Sequence of chain 2.B:
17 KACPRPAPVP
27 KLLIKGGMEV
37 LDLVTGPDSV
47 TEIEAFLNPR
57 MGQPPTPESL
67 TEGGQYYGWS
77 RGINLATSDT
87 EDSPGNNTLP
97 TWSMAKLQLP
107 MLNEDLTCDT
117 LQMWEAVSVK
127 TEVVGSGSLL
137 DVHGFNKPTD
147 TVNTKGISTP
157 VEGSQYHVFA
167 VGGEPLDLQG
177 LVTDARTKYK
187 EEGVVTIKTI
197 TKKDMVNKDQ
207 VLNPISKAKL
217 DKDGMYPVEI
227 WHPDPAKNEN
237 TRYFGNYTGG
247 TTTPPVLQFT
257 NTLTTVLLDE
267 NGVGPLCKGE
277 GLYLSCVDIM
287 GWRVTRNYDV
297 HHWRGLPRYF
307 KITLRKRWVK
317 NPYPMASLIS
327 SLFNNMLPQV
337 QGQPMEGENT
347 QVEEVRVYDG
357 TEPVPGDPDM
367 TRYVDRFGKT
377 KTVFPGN

A protein and the small-molecule ligand that binds it are described below.
Small molecule (SMILES): CC(=O)N[C@H]1[C@H]([C@H](O)[C@H](O)CO)O[C@@](O[C@H]2[C@@H](O)[C@@H](CO)O[C@@H](O[C@H]3[C@H](O)[C@@H](O)[C@H](O)O[C@@H]3CO)[C@@H]2O)(C(=O)O)C[C@@H]1O

Sequence of chain 2.A:
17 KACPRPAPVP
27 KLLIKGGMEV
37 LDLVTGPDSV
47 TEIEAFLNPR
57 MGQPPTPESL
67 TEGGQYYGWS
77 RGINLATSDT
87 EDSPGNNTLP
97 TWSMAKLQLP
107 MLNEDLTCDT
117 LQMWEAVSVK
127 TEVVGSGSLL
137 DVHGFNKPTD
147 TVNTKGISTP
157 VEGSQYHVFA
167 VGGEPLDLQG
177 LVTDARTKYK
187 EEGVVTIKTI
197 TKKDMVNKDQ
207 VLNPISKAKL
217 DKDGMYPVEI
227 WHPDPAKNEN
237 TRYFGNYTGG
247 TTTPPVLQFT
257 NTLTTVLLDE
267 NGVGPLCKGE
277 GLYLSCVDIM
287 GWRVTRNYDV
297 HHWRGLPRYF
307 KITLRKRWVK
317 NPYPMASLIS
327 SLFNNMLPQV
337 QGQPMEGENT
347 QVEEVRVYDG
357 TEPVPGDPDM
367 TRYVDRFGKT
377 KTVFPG

Binding-site contacts:
Ligand atom C2 contacts residue GLY78 of chain 2.A at 4.1 Å.
Ligand atom O1B contacts residue TYR72 of chain 2.A at 4.1 Å.
Ligand atom O4 contacts residue ASN80 of chain 2.A at 4.1 Å.
Ligand atom C3 contacts residue GLY78 of chain 2.A at 4.2 Å.
Ligand atom O8 contacts residue ARG77 of chain 2.A at 3.3 Å (salt-bridge).
Ligand atom C3 contacts residue VAL296 of chain 2.A at 3.4 Å (hydrophobic).
Ligand atom C4 contacts residue VAL296 of chain 2.A at 4.2 Å (hydrophobic).
Ligand atom O1A contacts residue TYR72 of chain 2.A at 3.7 Å.
Ligand atom O4 contacts residue ILE79 of chain 2.A at 3.7 Å.
Ligand atom O4 contacts residue TYR72 of chain 2.A at 4.2 Å.
Ligand atom C11 contacts residue ASP85 of chain 2.B at 3.5 Å.
Ligand atom C1 contacts residue TYR72 of chain 2.A at 4.1 Å (hydrophobic).
Ligand atom O1A contacts residue ARG77 of chain 2.A at 3.1 Å.
Ligand atom O6 contacts residue ASN93 of chain 2.A at 2.9 Å (h-bond).
Ligand atom O10 contacts residue ASN293 of chain 2.A at 4.3 Å.
Ligand atom O1A contacts residue GLY78 of chain 2.A at 3.4 Å (h-bond).
Ligand atom C4 contacts residue GLY78 of chain 2.A at 3.6 Å.
Ligand atom O1B contacts residue ARG77 of chain 2.A at 3.0 Å (salt-bridge).
Ligand atom N5 contacts residue TYR72 of chain 2.A at 2.9 Å (h-bond).
Ligand atom C5 contacts residue ASN93 of chain 2.A at 3.6 Å.
Ligand atom O3 contacts residue GLY78 of chain 2.A at 3.6 Å.
Ligand atom O4 contacts residue THR291 of chain 2.A at 3.5 Å.
Ligand atom C6 contacts residue TYR72 of chain 2.A at 3.9 Å (hydrophobic).
Ligand atom C1 contacts residue ARG77 of chain 2.A at 3.5 Å.
Ligand atom C6 contacts residue THR94 of chain 2.A at 3.9 Å.
Ligand atom C3 contacts residue GLY78 of chain 2.A at 3.7 Å.
Ligand atom C10 contacts residue TYR72 of chain 2.A at 3.8 Å (hydrophobic).
Ligand atom C1 contacts residue GLY78 of chain 2.A at 4.2 Å.
Ligand atom O8 contacts residue TYR72 of chain 2.A at 3.9 Å.
Ligand atom O4 contacts residue HIS298 of chain 2.A at 2.7 Å (h-bond).
Ligand atom C11 contacts residue TYR72 of chain 2.A at 3.9 Å (hydrophobic).
Ligand atom C6 contacts residue ASN93 of chain 2.A at 3.1 Å.
Ligand atom C4 contacts residue HIS298 of chain 2.A at 3.6 Å.
Ligand atom C3 contacts residue ARG77 of chain 2.A at 3.8 Å.
Ligand atom C3 contacts residue HIS298 of chain 2.A at 4.1 Å.
Ligand atom C4 contacts residue TYR72 of chain 2.A at 3.7 Å (hydrophobic).
Ligand atom O4 contacts residue GLY78 of chain 2.A at 3.3 Å.
Ligand atom O4 contacts residue VAL296 of chain 2.A at 3.7 Å.
Ligand atom C5 contacts residue TYR72 of chain 2.A at 3.7 Å (hydrophobic).
Ligand atom C4 contacts residue ARG77 of chain 2.A at 4.3 Å.